Binding-site contacts:
Ligand atom C4 contacts residue GLN78 of chain 1.B at 3.6 Å.
Ligand atom C14 contacts residue GLY209 of chain 1.B at 4.1 Å.
Ligand atom N13 contacts residue SER203 of chain 1.B at 3.9 Å.
Ligand atom C1 contacts residue GLN78 of chain 1.B at 3.5 Å.
Ligand atom N8 contacts residue SER80 of chain 1.B at 3.8 Å.
Ligand atom N13 contacts residue SER205 of chain 1.B at 3.0 Å (h-bond).
Ligand atom C2 contacts residue GLN78 of chain 1.B at 3.9 Å.
Ligand atom N8 contacts residue GLN78 of chain 1.B at 3.7 Å.
Ligand atom N8 contacts residue ARG79 of chain 1.B at 4.0 Å.
Ligand atom C5 contacts residue ARG79 of chain 1.B at 3.8 Å.
Ligand atom N7 contacts residue ARG79 of chain 1.B at 3.3 Å.
Ligand atom C10 contacts residue SER80 of chain 1.B at 4.0 Å.
Ligand atom C6 contacts residue SER80 of chain 1.B at 3.6 Å.
Ligand atom N7 contacts residue GLN78 of chain 1.B at 3.9 Å.
Ligand atom C11 contacts residue SER205 of chain 1.B at 3.5 Å.
Ligand atom C14 contacts residue HIS208 of chain 1.B at 3.6 Å.
Ligand atom C11 contacts residue PRO206 of chain 1.B at 3.6 Å (hydrophobic).
Ligand atom C10 contacts residue ARG79 of chain 1.B at 3.8 Å.
Ligand atom C12 contacts residue HIS208 of chain 1.B at 3.5 Å.
Ligand atom N13 contacts residue HIS208 of chain 1.B at 3.2 Å (h-bond).
Ligand atom C9 contacts residue SER80 of chain 1.B at 3.7 Å.
Ligand atom C10 contacts residue PRO206 of chain 1.B at 4.0 Å (hydrophobic).
Ligand atom C6 contacts residue MET74 of chain 1.B at 3.8 Å (hydrophobic).
Ligand atom C11 contacts residue LEU204 of chain 1.B at 3.3 Å (hydrophobic).
Ligand atom N13 contacts residue PRO210 of chain 1.B at 3.8 Å.
Ligand atom C9 contacts residue ARG79 of chain 1.B at 4.0 Å.
Ligand atom C15 contacts residue SER80 of chain 1.B at 3.7 Å.
Ligand atom C5 contacts residue GLN78 of chain 1.B at 3.8 Å.
Ligand atom C5 contacts residue SER80 of chain 1.B at 3.5 Å.
Ligand atom C12 contacts residue LEU204 of chain 1.B at 3.9 Å (hydrophobic).
Ligand atom N13 contacts residue LEU204 of chain 1.B at 3.7 Å.
Ligand atom C12 contacts residue SER205 of chain 1.B at 3.4 Å.
Ligand atom C9 contacts residue GLN78 of chain 1.B at 4.0 Å.
Ligand atom N7 contacts residue SER80 of chain 1.B at 2.7 Å (h-bond).
Ligand atom C6 contacts residue ARG79 of chain 1.B at 4.1 Å.
Ligand atom N13 contacts residue GLY209 of chain 1.B at 3.2 Å (h-bond).
Ligand atom C10 contacts residue GLN78 of chain 1.B at 3.5 Å.
Ligand atom C2 contacts residue PRO206 of chain 1.B at 3.7 Å (hydrophobic).
Ligand atom C14 contacts residue PRO210 of chain 1.B at 3.9 Å (hydrophobic).
Ligand atom C3 contacts residue GLN78 of chain 1.B at 3.6 Å.

This protein binds this small molecule.
Small molecule (SMILES): CCc1cc(C)nn1-c1ccc(N)cc1

Sequence of chain 1.B:
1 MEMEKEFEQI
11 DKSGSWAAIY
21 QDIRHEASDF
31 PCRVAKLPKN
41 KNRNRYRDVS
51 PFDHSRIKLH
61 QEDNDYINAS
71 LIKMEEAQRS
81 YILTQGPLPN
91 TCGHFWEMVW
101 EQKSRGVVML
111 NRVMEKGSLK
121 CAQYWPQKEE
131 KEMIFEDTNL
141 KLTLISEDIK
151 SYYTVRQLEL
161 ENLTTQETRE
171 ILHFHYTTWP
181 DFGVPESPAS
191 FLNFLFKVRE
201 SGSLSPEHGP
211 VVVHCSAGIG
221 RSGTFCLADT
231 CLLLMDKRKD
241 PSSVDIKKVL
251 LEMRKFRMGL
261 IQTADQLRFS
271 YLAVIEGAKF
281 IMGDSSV